Binding-site contacts:
Ligand atom C3' contacts residue DA4 of chain 11.D at 3.3 Å.
Ligand atom OP2 contacts residue DA4 of chain 11.D at 3.6 Å.
Ligand atom O3' contacts residue DA4 of chain 11.D at 4.2 Å.
Ligand atom P contacts residue DA4 of chain 11.D at 3.2 Å.
Ligand atom C5' contacts residue DA4 of chain 11.D at 4.0 Å.
Ligand atom C2' contacts residue DA4 of chain 11.D at 3.5 Å.
Ligand atom C4' contacts residue DA4 of chain 11.D at 4.3 Å.
Ligand atom OP1 contacts residue DA4 of chain 11.D at 2.2 Å.
Ligand atom O5' contacts residue DA4 of chain 11.D at 4.0 Å.

The small molecule below binds the protein below.
Small molecule (SMILES): Nc1ccn([C@H]2C[C@H](O)[C@@H](COP(=O)(O)O)O2)c(=O)n1